Sequence of chain 2.G:
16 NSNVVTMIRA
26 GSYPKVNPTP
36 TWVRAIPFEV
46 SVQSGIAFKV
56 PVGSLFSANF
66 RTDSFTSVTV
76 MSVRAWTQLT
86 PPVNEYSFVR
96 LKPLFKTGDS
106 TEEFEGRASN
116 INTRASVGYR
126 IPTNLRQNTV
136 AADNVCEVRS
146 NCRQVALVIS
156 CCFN

The small molecule below binds the protein below.
Small molecule (SMILES): CO[P](=O)(O)O[C@H]1[C@@H](O)[C@H](n2ccc(=O)[nH]c2=O)O[C@@H]1COP(=O)(O)O

Sequence of chain 2.OB:
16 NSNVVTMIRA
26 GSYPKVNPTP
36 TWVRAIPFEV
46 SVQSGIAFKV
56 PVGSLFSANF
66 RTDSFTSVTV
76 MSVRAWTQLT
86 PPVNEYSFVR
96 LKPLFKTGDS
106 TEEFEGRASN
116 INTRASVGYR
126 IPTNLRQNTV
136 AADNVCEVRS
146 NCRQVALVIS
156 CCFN

Binding-site contacts:
Ligand atom OP1 contacts residue ARG125 of chain 2.G at 2.8 Å (salt-bridge).
Ligand atom OP3 contacts residue ILE23 of chain 2.OB at 3.7 Å.
Ligand atom OP1 contacts residue ILE23 of chain 2.OB at 3.7 Å.
Ligand atom C5' contacts residue MET76 of chain 2.G at 4.1 Å (hydrophobic).
Ligand atom O4 contacts residue SER17 of chain 2.OB at 3.2 Å.
Ligand atom C2 contacts residue ASN16 of chain 2.OB at 3.6 Å.
Ligand atom P contacts residue ARG125 of chain 2.G at 3.7 Å.
Ligand atom OP2 contacts residue ILE23 of chain 2.OB at 4.5 Å.
Ligand atom OP3 contacts residue ARG125 of chain 2.G at 3.1 Å.
Ligand atom OP1 contacts residue ARG131 of chain 2.G at 3.1 Å (salt-bridge).
Ligand atom OP3 contacts residue SER77 of chain 2.G at 4.0 Å.
Ligand atom OP2 contacts residue ARG131 of chain 2.G at 3.7 Å.
Ligand atom O4 contacts residue THR21 of chain 2.OB at 4.3 Å.
Ligand atom C5 contacts residue THR21 of chain 2.OB at 4.3 Å.
Ligand atom O4 contacts residue ASN16 of chain 2.OB at 4.3 Å.
Ligand atom C1' contacts residue ARG125 of chain 2.G at 4.5 Å.
Ligand atom C4 contacts residue ARG125 of chain 2.G at 3.4 Å.
Ligand atom O4 contacts residue ARG125 of chain 2.G at 3.7 Å.
Ligand atom P contacts residue ARG131 of chain 2.G at 3.4 Å.
Ligand atom C2' contacts residue ARG125 of chain 2.G at 3.9 Å.
Ligand atom C4' contacts residue ARG125 of chain 2.G at 4.4 Å.
Ligand atom N1 contacts residue ARG125 of chain 2.G at 3.9 Å.
Ligand atom C4 contacts residue ASN16 of chain 2.OB at 4.2 Å.
Ligand atom C2 contacts residue ARG125 of chain 2.G at 4.0 Å.
Ligand atom N3 contacts residue SER17 of chain 2.OB at 4.4 Å.
Ligand atom O5' contacts residue ARG131 of chain 2.G at 2.7 Å (salt-bridge).
Ligand atom O2 contacts residue ARG125 of chain 2.G at 4.2 Å.
Ligand atom O2 contacts residue ASN16 of chain 2.OB at 3.3 Å (h-bond).
Ligand atom O5' contacts residue ARG125 of chain 2.G at 3.2 Å (salt-bridge).
Ligand atom C4 contacts residue SER17 of chain 2.OB at 4.1 Å.
Ligand atom O3' contacts residue ARG125 of chain 2.G at 4.0 Å.
Ligand atom P contacts residue ILE23 of chain 2.OB at 4.2 Å.
Ligand atom C3' contacts residue ARG125 of chain 2.G at 3.4 Å.
Ligand atom C6 contacts residue ARG125 of chain 2.G at 3.7 Å.
Ligand atom N3 contacts residue ARG125 of chain 2.G at 3.6 Å (salt-bridge).
Ligand atom N3 contacts residue ASN16 of chain 2.OB at 3.2 Å (h-bond).
Ligand atom C5 contacts residue ARG125 of chain 2.G at 3.6 Å.
Ligand atom C5' contacts residue ARG131 of chain 2.G at 3.5 Å.
Ligand atom C5' contacts residue ARG125 of chain 2.G at 4.3 Å.
Ligand atom OP2 contacts residue SER77 of chain 2.G at 3.8 Å.